Binding-site contacts:
Ligand atom C4' contacts residue PRO63 of chain 1.Z at 4.2 Å (hydrophobic).
Ligand atom O4' contacts residue GLN62 of chain 1.Z at 4.2 Å.
Ligand atom C5' contacts residue PRO63 of chain 1.Z at 4.5 Å (hydrophobic).
Ligand atom O2' contacts residue GLN62 of chain 1.Z at 3.7 Å.
Ligand atom O3' contacts residue PRO63 of chain 1.Z at 3.8 Å.
Ligand atom C5' contacts residue GLN62 of chain 1.Z at 3.3 Å.
Ligand atom C4' contacts residue GLN62 of chain 1.Z at 3.7 Å.

The protein below binds the small molecule below.
Small molecule (SMILES): Nc1nc(=O)c2ncn([C@@H]3O[C@H](CO[P](=O)(O)O[C@H]4[C@@H](O)[C@H](n5ccc(=O)[nH]c5=O)O[C@@H]4CO[P](=O)(O)O[C@H]4[C@@H](O)[C@H](n5cnc6c(N)ncnc65)O[C@@H]4COP(=O)=O)[C@@H](O[P](=O)(O)OC[C@H]4O[C@@H](n5cnc6c(N)ncnc65)[C@H](O)[C@@H]4O[P](=O)(O)OC[C@H]4O[C@@H](n5cnc6c(N)ncnc65)[C@H](O)[C@@H]4O[P](=O)(O)OC[C@H]4O[C@@H](n5cnc6c(N)ncnc65)[C@H](O)[C@@H]4O)[C@H]3O)c2[nH]1

Sequence of chain 1.Z:
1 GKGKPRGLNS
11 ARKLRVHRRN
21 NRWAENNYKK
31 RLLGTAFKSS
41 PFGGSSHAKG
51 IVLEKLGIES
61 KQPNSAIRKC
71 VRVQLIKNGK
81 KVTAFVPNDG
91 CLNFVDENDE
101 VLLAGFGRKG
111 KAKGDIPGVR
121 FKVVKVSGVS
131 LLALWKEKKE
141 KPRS